Sequence of chain 1.C:
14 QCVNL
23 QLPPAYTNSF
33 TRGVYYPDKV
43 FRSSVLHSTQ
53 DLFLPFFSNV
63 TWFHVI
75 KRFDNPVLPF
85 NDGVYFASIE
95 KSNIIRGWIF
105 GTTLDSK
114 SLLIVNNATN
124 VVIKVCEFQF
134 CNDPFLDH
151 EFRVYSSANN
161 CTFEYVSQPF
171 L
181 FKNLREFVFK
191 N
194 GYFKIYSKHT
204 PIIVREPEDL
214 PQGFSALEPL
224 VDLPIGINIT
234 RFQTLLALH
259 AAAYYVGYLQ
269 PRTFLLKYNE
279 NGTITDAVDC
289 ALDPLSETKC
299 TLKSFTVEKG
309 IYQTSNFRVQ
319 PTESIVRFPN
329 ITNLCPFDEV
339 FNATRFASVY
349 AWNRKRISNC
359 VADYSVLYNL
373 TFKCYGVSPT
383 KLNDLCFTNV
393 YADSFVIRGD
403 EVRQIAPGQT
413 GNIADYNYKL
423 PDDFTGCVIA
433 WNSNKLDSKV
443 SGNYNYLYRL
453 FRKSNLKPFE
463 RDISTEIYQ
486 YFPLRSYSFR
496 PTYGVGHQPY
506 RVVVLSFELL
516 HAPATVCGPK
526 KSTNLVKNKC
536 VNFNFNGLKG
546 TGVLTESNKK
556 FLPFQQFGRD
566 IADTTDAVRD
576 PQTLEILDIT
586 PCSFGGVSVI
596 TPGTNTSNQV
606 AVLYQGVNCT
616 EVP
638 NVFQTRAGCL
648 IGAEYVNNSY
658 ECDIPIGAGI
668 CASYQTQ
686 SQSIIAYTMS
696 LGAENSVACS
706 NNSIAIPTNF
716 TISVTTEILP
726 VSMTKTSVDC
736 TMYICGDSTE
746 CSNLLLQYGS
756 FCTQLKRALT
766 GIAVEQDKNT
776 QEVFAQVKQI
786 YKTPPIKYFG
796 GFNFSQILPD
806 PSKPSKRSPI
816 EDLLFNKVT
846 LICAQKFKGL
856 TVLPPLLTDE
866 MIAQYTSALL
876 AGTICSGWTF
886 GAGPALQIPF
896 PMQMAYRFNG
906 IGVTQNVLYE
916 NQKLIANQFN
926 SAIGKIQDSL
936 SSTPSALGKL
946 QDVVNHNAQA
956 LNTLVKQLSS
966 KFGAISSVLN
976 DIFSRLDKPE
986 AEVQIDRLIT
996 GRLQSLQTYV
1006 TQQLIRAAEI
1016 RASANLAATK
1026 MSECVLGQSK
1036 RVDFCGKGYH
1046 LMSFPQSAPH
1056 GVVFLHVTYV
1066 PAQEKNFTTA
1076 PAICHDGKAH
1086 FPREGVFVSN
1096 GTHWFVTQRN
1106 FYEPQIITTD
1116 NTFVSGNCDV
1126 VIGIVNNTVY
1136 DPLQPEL

The small molecule below binds the protein below.
Small molecule (SMILES): CC(=O)N[C@@H]1[C@@H](O)[C@H](O)[C@@H](CO)O[C@H]1O

Binding-site contacts:
Ligand atom C1 contacts residue ASN120 of chain 1.C at 1.5 Å.
Ligand atom C7 contacts residue ASN120 of chain 1.C at 3.5 Å.
Ligand atom C3 contacts residue ASN120 of chain 1.C at 3.9 Å.
Ligand atom O7 contacts residue ASN120 of chain 1.C at 3.8 Å.
Ligand atom N2 contacts residue ASN120 of chain 1.C at 2.9 Å (h-bond).
Ligand atom C5 contacts residue ASN120 of chain 1.C at 3.8 Å.
Ligand atom C4 contacts residue ASN120 of chain 1.C at 4.3 Å.
Ligand atom C2 contacts residue ASN120 of chain 1.C at 2.5 Å.
Ligand atom O5 contacts residue ASN120 of chain 1.C at 2.4 Å (h-bond).
Ligand atom C8 contacts residue ALA121 of chain 1.C at 4.1 Å (hydrophobic).